This small molecule binds to this protein.
Small molecule (SMILES): CC1(C)c2[nH]c3ccccc3c2C[C@@]23CN4CCC[C@]4(C[C@H]12)C(=O)N3

Binding-site contacts:
Ligand atom N1 contacts residue TYR269 of chain 1.B at 3.5 Å.
Ligand atom C22 contacts residue TYR280 of chain 1.B at 3.5 Å (hydrophobic).
Ligand atom C21 contacts residue GLN118 of chain 1.B at 3.5 Å.
Ligand atom C15 contacts residue NAP1 of chain 1.G at 4.0 Å.
Ligand atom C4 contacts residue SER169 of chain 1.B at 3.4 Å.
Ligand atom C22 contacts residue ALA158 of chain 1.B at 3.6 Å (hydrophobic).
Ligand atom C17 contacts residue PHE277 of chain 1.B at 4.0 Å (hydrophobic).
Ligand atom N1 contacts residue SER273 of chain 1.B at 3.3 Å (h-bond).
Ligand atom C20 contacts residue NAP1 of chain 1.G at 4.0 Å.
Ligand atom C5 contacts residue SER169 of chain 1.B at 3.3 Å.
Ligand atom C22 contacts residue LEU287 of chain 1.B at 3.6 Å (hydrophobic).
Ligand atom C9 contacts residue ASN164 of chain 1.B at 3.7 Å.
Ligand atom N3 contacts residue NAP1 of chain 1.G at 3.4 Å (h-bond).
Ligand atom C6 contacts residue TYR269 of chain 1.B at 3.7 Å (hydrophobic).
Ligand atom C4 contacts residue PRO342 of chain 1.B at 4.0 Å (hydrophobic).
Ligand atom O25 contacts residue NAP1 of chain 1.G at 3.3 Å (h-bond).
Ligand atom C17 contacts residue VAL276 of chain 1.B at 4.0 Å (hydrophobic).
Ligand atom C17 contacts residue SER273 of chain 1.B at 3.8 Å.
Ligand atom C24 contacts residue NAP1 of chain 1.G at 3.8 Å.
Ligand atom C16 contacts residue NAP1 of chain 1.G at 4.0 Å.
Ligand atom C22 contacts residue GLN118 of chain 1.B at 3.9 Å.
Ligand atom C4 contacts residue PHE170 of chain 1.B at 3.8 Å (hydrophobic).
Ligand atom C14 contacts residue TYR269 of chain 1.B at 3.6 Å (hydrophobic).
Ligand atom C6 contacts residue PRO342 of chain 1.B at 3.9 Å (hydrophobic).
Ligand atom O25 contacts residue LEU134 of chain 1.B at 3.9 Å.
Ligand atom C7 contacts residue PRO342 of chain 1.B at 3.9 Å (hydrophobic).
Ligand atom C19 contacts residue TYR280 of chain 1.B at 3.9 Å (hydrophobic).
Ligand atom C18 contacts residue TYR280 of chain 1.B at 3.4 Å (hydrophobic).
Ligand atom C23 contacts residue SER159 of chain 1.B at 3.6 Å.
Ligand atom C9 contacts residue PRO342 of chain 1.B at 4.0 Å (hydrophobic).
Ligand atom C7 contacts residue TYR269 of chain 1.B at 3.8 Å (hydrophobic).
Ligand atom C4 contacts residue PHE174 of chain 1.B at 3.9 Å (hydrophobic).
Ligand atom C6 contacts residue PHE174 of chain 1.B at 3.8 Å (hydrophobic).
Ligand atom C21 contacts residue LEU134 of chain 1.B at 4.0 Å (hydrophobic).
Ligand atom C21 contacts residue TYR280 of chain 1.B at 3.5 Å (hydrophobic).
Ligand atom C5 contacts residue PHE174 of chain 1.B at 3.8 Å (hydrophobic).
Ligand atom C23 contacts residue ALA158 of chain 1.B at 3.5 Å (hydrophobic).
Ligand atom C8 contacts residue PRO342 of chain 1.B at 4.0 Å (hydrophobic).
Ligand atom C23 contacts residue TRP160 of chain 1.B at 3.7 Å (hydrophobic).
Ligand atom C5 contacts residue PRO342 of chain 1.B at 4.0 Å (hydrophobic).

Sequence of chain 1.B:
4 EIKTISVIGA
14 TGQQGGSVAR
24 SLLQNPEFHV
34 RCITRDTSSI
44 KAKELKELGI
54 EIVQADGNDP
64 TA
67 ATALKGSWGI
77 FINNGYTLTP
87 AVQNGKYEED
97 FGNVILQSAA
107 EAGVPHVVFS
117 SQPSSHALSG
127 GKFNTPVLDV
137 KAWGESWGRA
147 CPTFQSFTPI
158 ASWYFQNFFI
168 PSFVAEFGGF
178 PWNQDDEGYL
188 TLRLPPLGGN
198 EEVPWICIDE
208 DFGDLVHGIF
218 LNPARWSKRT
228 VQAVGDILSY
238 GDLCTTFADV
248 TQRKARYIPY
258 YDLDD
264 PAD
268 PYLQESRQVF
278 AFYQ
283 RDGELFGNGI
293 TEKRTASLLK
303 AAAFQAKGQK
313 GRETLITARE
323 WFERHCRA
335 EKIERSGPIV